Sequence of chain 1.A:
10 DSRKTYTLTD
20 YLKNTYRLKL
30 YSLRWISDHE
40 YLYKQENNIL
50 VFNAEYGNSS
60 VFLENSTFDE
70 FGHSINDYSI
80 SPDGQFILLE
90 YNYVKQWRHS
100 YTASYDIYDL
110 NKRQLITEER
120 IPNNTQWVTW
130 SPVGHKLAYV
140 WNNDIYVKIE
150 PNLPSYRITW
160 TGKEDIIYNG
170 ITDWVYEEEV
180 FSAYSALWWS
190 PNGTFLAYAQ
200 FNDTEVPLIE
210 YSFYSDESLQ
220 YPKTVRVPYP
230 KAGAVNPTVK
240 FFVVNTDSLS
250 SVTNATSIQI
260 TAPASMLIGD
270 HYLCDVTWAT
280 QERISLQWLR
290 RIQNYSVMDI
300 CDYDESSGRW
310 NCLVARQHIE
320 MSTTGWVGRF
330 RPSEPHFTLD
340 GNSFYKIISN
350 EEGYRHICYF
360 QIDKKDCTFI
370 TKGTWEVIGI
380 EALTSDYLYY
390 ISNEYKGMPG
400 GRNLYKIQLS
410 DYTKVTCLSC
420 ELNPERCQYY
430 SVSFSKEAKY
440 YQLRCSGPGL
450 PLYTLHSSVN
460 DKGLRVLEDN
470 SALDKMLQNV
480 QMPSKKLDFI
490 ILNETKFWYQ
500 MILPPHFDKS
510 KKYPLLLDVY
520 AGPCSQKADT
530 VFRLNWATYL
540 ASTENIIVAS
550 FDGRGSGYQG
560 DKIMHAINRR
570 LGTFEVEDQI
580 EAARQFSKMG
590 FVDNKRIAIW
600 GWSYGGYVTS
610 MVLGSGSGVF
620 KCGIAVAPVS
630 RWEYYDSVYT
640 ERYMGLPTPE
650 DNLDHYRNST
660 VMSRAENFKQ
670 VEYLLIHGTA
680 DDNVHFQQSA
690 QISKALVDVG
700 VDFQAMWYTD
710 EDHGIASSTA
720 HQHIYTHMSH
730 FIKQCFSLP

This protein binds this small molecule.
Small molecule (SMILES): CC(=O)N[C@H]1[C@H](O[C@H]2[C@H](O)[C@@H](NC(C)=O)CO[C@@H]2CO)O[C@H](CO)[C@@H](O[C@@H]2O[C@H](CO)[C@@H](O)[C@H](O)[C@@H]2O)[C@@H]1O

Binding-site contacts:
Ligand atom C5 contacts residue THR203 of chain 1.A at 3.6 Å.
Ligand atom C7 contacts residue THR203 of chain 1.A at 4.3 Å.
Ligand atom C1 contacts residue THR203 of chain 1.A at 3.4 Å.
Ligand atom C8 contacts residue THR203 of chain 1.A at 4.1 Å.
Ligand atom O7 contacts residue ASN201 of chain 1.A at 3.4 Å (h-bond).
Ligand atom C6 contacts residue GLU204 of chain 1.A at 3.6 Å.
Ligand atom C1 contacts residue ASN201 of chain 1.A at 1.4 Å.
Ligand atom N2 contacts residue ASN201 of chain 1.A at 2.9 Å (h-bond).
Ligand atom O6 contacts residue GLU204 of chain 1.A at 3.7 Å.
Ligand atom C5 contacts residue ASN201 of chain 1.A at 3.6 Å.
Ligand atom N2 contacts residue ILE166 of chain 1.A at 3.8 Å.
Ligand atom C8 contacts residue ILE166 of chain 1.A at 3.8 Å (hydrophobic).
Ligand atom C1 contacts residue ILE166 of chain 1.A at 4.1 Å (hydrophobic).
Ligand atom O7 contacts residue LYS239 of chain 1.A at 4.3 Å.
Ligand atom C3 contacts residue ASN201 of chain 1.A at 3.8 Å.
Ligand atom C2 contacts residue ASN201 of chain 1.A at 2.4 Å.
Ligand atom C6 contacts residue THR203 of chain 1.A at 3.8 Å.
Ligand atom C7 contacts residue ASN201 of chain 1.A at 3.4 Å.
Ligand atom C4 contacts residue ASN201 of chain 1.A at 4.2 Å.
Ligand atom C7 contacts residue ILE166 of chain 1.A at 3.9 Å (hydrophobic).
Ligand atom O5 contacts residue ASN201 of chain 1.A at 2.3 Å (h-bond).
Ligand atom O7 contacts residue GLN199 of chain 1.A at 4.3 Å.
Ligand atom O7 contacts residue THR203 of chain 1.A at 4.1 Å.
Ligand atom O5 contacts residue THR203 of chain 1.A at 3.6 Å (h-bond).